Sequence of chain 1.A:
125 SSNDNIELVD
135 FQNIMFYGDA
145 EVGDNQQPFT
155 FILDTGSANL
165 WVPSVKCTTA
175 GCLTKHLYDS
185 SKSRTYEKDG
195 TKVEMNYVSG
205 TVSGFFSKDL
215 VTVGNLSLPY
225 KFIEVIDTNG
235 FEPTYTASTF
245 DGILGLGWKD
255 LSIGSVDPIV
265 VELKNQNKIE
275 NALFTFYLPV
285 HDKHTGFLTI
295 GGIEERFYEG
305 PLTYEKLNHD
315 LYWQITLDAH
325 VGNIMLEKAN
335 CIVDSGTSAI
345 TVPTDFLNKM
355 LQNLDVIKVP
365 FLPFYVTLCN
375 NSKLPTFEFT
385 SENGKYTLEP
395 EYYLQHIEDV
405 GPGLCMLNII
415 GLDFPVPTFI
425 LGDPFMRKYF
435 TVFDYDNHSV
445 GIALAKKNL

Binding-site contacts:
Ligand atom C8 contacts residue THR341 of chain 1.A at 3.6 Å.
Ligand atom C33 contacts residue GLY340 of chain 1.A at 3.6 Å.
Ligand atom C16 contacts residue ASP158 of chain 1.A at 3.4 Å.
Ligand atom C21 contacts residue IH41 of chain 1.C at 3.7 Å.
Ligand atom C20 contacts residue IH41 of chain 1.C at 3.7 Å.
Ligand atom C24 contacts residue IH41 of chain 1.C at 3.8 Å.
Ligand atom O1 contacts residue TYR201 of chain 1.A at 3.5 Å.
Ligand atom O28 contacts residue SER242 of chain 1.A at 3.6 Å (h-bond).
Ligand atom C12 contacts residue TYR316 of chain 1.A at 3.5 Å (hydrophobic).
Ligand atom C9 contacts residue ASP338 of chain 1.A at 3.4 Å.
Ligand atom C24 contacts residue MET139 of chain 1.A at 3.6 Å (hydrophobic).
Ligand atom N13 contacts residue ILE424 of chain 1.A at 3.6 Å.
Ligand atom C31 contacts residue THR238 of chain 1.A at 3.7 Å.
Ligand atom C25 contacts residue ILE138 of chain 1.A at 3.6 Å (hydrophobic).
Ligand atom C42 contacts residue TYR239 of chain 1.A at 3.5 Å (hydrophobic).
Ligand atom C8 contacts residue ASP338 of chain 1.A at 3.7 Å.
Ligand atom N13 contacts residue ASP338 of chain 1.A at 2.6 Å (salt-bridge).
Ligand atom C30 contacts residue SER242 of chain 1.A at 3.6 Å.
Ligand atom C36 contacts residue TRP165 of chain 1.A at 3.7 Å (hydrophobic).
Ligand atom C25 contacts residue MET139 of chain 1.A at 3.1 Å (hydrophobic).
Ligand atom C19 contacts residue PHE235 of chain 1.A at 3.6 Å (hydrophobic).
Ligand atom C22 contacts residue IH41 of chain 1.C at 3.6 Å.
Ligand atom O27 contacts residue ILE138 of chain 1.A at 3.3 Å.
Ligand atom C35 contacts residue MET199 of chain 1.A at 3.5 Å (hydrophobic).
Ligand atom C17 contacts residue ILE247 of chain 1.A at 3.8 Å (hydrophobic).
Ligand atom C11 contacts residue TYR316 of chain 1.A at 3.5 Å (hydrophobic).
Ligand atom C14 contacts residue IH41 of chain 1.C at 3.6 Å.
Ligand atom C44 contacts residue PHE235 of chain 1.A at 3.7 Å (hydrophobic).
Ligand atom C42 contacts residue ASP245 of chain 1.A at 3.5 Å.
Ligand atom C18 contacts residue PHE235 of chain 1.A at 3.6 Å (hydrophobic).
Ligand atom C36 contacts residue MET199 of chain 1.A at 3.6 Å (hydrophobic).
Ligand atom C44 contacts residue TYR201 of chain 1.A at 3.5 Å (hydrophobic).
Ligand atom C40 contacts residue TRP165 of chain 1.A at 3.8 Å (hydrophobic).
Ligand atom C12 contacts residue ASP338 of chain 1.A at 3.7 Å.
Ligand atom O27 contacts residue IH41 of chain 1.C at 3.5 Å.
Ligand atom C20 contacts residue ILE156 of chain 1.A at 3.7 Å (hydrophobic).
Ligand atom C32 contacts residue ILE156 of chain 1.A at 3.6 Å (hydrophobic).
Ligand atom C32 contacts residue GLY340 of chain 1.A at 3.2 Å.
Ligand atom C29 contacts residue IH41 of chain 1.C at 3.5 Å.
Ligand atom C43 contacts residue PHE235 of chain 1.A at 3.7 Å (hydrophobic).

A small-molecule ligand and the protein it binds are described below.
Small molecule (SMILES): CCCCCc1ccc(C(=O)N(Cc2ccc(-c3ccc(CC(=O)OC)cc3)cc2)C2CCN(Cc3ncc[nH]3)CC2)cc1